A small-molecule ligand and the protein it binds are described below.
Small molecule (SMILES): C[C@@H](O)[C@@H](C)O

Sequence of chain 1.A:
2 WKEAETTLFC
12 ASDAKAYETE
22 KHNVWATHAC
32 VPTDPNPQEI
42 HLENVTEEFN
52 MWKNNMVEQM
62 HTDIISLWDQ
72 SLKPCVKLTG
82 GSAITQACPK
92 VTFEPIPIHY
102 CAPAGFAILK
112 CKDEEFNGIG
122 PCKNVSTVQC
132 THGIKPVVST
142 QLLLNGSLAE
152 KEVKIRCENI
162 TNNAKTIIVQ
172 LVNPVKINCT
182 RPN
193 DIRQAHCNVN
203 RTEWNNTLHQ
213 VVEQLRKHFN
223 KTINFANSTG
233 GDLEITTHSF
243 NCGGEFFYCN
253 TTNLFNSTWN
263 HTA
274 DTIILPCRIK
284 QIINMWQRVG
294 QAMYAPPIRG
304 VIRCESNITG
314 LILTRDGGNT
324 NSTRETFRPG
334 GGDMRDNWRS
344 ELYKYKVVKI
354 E

Binding-site contacts:
Ligand atom O5 contacts residue PHE248 of chain 1.A at 3.9 Å.
Ligand atom C2 contacts residue GLU236 of chain 1.A at 4.2 Å.
Ligand atom C2 contacts residue PHE248 of chain 1.A at 4.4 Å (hydrophobic).
Ligand atom C4 contacts residue SER140 of chain 1.A at 4.2 Å.
Ligand atom C3 contacts residue GLU236 of chain 1.A at 3.6 Å.
Ligand atom C2 contacts residue SER241 of chain 1.A at 4.2 Å.
Ligand atom C1 contacts residue ILE286 of chain 1.A at 4.4 Å (hydrophobic).
Ligand atom C4 contacts residue MET337 of chain 1.A at 3.8 Å (hydrophobic).
Ligand atom O6 contacts residue GLU236 of chain 1.A at 3.7 Å.
Ligand atom C1 contacts residue TRP69 of chain 1.A at 4.0 Å (hydrophobic).
Ligand atom C4 contacts residue THR141 of chain 1.A at 4.0 Å.
Ligand atom C2 contacts residue TYR250 of chain 1.A at 4.2 Å (hydrophobic).
Ligand atom C4 contacts residue VAL139 of chain 1.A at 3.9 Å (hydrophobic).
Ligand atom O5 contacts residue SER241 of chain 1.A at 3.9 Å.
Ligand atom C1 contacts residue TRP289 of chain 1.A at 3.8 Å (hydrophobic).
Ligand atom C3 contacts residue SER241 of chain 1.A at 3.4 Å.
Ligand atom O5 contacts residue PHE242 of chain 1.A at 4.0 Å.
Ligand atom O6 contacts residue ASN287 of chain 1.A at 4.0 Å.
Ligand atom O6 contacts residue MET337 of chain 1.A at 4.2 Å.
Ligand atom O6 contacts residue BU31 of chain 1.P at 3.7 Å.
Ligand atom O6 contacts residue TRP289 of chain 1.A at 4.0 Å.
Ligand atom C4 contacts residue SER241 of chain 1.A at 3.2 Å.
Ligand atom C1 contacts residue VAL139 of chain 1.A at 4.4 Å (hydrophobic).
Ligand atom C1 contacts residue PHE248 of chain 1.A at 4.2 Å (hydrophobic).